A protein and the small-molecule ligand that binds it are described below.
Small molecule (SMILES): Cc1cc2c3c(c1C)C(C)(C)CC3=Nc1c(nc(O)[nH]c1=O)N2C[C@H](O)[C@H](O)[C@H](O)COP(=O)(O)O

Sequence of chain 2.A:
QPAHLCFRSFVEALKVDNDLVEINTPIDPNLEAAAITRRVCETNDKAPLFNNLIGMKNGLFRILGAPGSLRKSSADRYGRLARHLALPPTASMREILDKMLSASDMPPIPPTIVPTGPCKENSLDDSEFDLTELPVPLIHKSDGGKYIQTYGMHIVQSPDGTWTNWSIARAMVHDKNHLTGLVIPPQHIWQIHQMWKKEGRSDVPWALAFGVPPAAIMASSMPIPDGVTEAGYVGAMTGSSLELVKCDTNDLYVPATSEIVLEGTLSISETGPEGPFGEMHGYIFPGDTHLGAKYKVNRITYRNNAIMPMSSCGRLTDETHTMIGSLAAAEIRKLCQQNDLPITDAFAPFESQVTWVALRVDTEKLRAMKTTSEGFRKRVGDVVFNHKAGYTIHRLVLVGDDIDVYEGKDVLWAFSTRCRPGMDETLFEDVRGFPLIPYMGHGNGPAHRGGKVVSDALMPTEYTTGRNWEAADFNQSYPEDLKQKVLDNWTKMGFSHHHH

Binding-site contacts:
Ligand atom C7 contacts residue 4LU1 of chain 2.B at 0.2 Å.
Ligand atom C4 contacts residue 4LU1 of chain 2.B at 0.6 Å.
Ligand atom O2 contacts residue 4LU1 of chain 2.B at 0.4 Å (h-bond).
Ligand atom N3 contacts residue 4LU1 of chain 2.B at 1.2 Å.
Ligand atom N4 contacts residue 4LU1 of chain 2.B at 0.3 Å (h-bond).
Ligand atom C11 contacts residue 4LU1 of chain 2.B at 0.1 Å.
Ligand atom O5 contacts residue 4LU1 of chain 2.B at 0.2 Å (h-bond).
Ligand atom O6 contacts residue 4LU1 of chain 2.B at 0.0 Å (h-bond).
Ligand atom C19 contacts residue 4LU1 of chain 2.B at 0.2 Å.
Ligand atom C18 contacts residue 4LU1 of chain 2.B at 0.4 Å.
Ligand atom N1 contacts residue 4LU1 of chain 2.B at 0.6 Å (h-bond).
Ligand atom O3 contacts residue ILE171 of chain 2.A at 2.7 Å (h-bond).
Ligand atom N3 contacts residue 4LV1 of chain 2.G at 2.7 Å (h-bond).
Ligand atom C9 contacts residue 4LU1 of chain 2.B at 0.1 Å.
Ligand atom P1 contacts residue 4LU1 of chain 2.B at 0.0 Å.
Ligand atom C13 contacts residue 4LU1 of chain 2.B at 0.2 Å.
Ligand atom O4 contacts residue 4LU1 of chain 2.B at 0.2 Å (h-bond).
Ligand atom C12 contacts residue 4LU1 of chain 2.B at 0.1 Å.
Ligand atom C16 contacts residue 4LU1 of chain 2.B at 0.2 Å.
Ligand atom C2 contacts residue 4LU1 of chain 2.B at 0.3 Å.
Ligand atom C10 contacts residue 4LU1 of chain 2.B at 0.1 Å.
Ligand atom C8 contacts residue 4LU1 of chain 2.B at 0.2 Å.
Ligand atom O8 contacts residue MN1 of chain 2.D at 2.2 Å.
Ligand atom C6 contacts residue 4LU1 of chain 2.B at 0.1 Å.
Ligand atom C21 contacts residue 4LU1 of chain 2.B at 0.2 Å.
Ligand atom C3 contacts residue 4LU1 of chain 2.B at 0.6 Å.
Ligand atom O3 contacts residue 4LU1 of chain 2.B at 0.3 Å (h-bond).
Ligand atom O7 contacts residue LYS391 of chain 2.A at 2.7 Å (salt-bridge).
Ligand atom C20 contacts residue 4LU1 of chain 2.B at 0.2 Å.
Ligand atom C1 contacts residue 4LU1 of chain 2.B at 0.8 Å.
Ligand atom N2 contacts residue 4LU1 of chain 2.B at 0.3 Å (h-bond).
Ligand atom C15 contacts residue 4LU1 of chain 2.B at 0.2 Å.
Ligand atom C17 contacts residue 4LU1 of chain 2.B at 0.3 Å.
Ligand atom O1 contacts residue 4LU1 of chain 2.B at 0.9 Å (h-bond).
Ligand atom O9 contacts residue 4LU1 of chain 2.B at 0.1 Å (h-bond).
Ligand atom C14 contacts residue 4LU1 of chain 2.B at 0.2 Å.
Ligand atom C5 contacts residue 4LU1 of chain 2.B at 0.2 Å.
Ligand atom O7 contacts residue 4LU1 of chain 2.B at 0.1 Å (h-bond).
Ligand atom O8 contacts residue 4LU1 of chain 2.B at 0.0 Å (h-bond).
Ligand atom C22 contacts residue 4LU1 of chain 2.B at 0.1 Å.